Sequence of chain 1.A:
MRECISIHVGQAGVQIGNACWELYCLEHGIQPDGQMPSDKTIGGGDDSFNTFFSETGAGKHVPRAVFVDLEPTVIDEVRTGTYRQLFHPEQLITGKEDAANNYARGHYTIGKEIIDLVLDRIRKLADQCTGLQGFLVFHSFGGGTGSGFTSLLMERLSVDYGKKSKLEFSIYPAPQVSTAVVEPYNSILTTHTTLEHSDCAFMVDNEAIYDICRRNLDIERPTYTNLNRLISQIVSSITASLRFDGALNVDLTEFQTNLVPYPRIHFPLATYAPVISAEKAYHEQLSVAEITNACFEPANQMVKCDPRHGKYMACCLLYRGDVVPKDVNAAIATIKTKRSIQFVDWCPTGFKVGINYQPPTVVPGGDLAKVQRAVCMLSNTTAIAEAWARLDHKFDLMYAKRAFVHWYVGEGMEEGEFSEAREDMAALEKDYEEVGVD

This small molecule binds to this protein.
Small molecule (SMILES): Nc1cc(C(F)(F)F)c(-c2cc(N3CCOCC3)nc(N3CCCC3)n2)cn1

Sequence of chain 1.B:
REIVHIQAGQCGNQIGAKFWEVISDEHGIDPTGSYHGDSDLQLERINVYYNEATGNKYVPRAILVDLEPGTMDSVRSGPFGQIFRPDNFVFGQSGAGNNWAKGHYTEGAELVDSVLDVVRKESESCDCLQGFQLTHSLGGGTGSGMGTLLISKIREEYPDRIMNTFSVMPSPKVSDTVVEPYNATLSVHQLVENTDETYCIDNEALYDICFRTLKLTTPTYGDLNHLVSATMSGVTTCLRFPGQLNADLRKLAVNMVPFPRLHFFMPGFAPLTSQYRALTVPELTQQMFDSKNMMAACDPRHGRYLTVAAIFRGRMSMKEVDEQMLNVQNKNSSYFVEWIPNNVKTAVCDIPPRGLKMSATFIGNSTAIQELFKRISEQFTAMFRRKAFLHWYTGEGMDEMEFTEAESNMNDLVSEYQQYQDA

Binding-site contacts:
Ligand atom CAW contacts residue ASN256 of chain 1.B at 3.6 Å.
Ligand atom CAU contacts residue ASN256 of chain 1.B at 3.3 Å.
Ligand atom FAZ contacts residue ILE316 of chain 1.B at 3.4 Å.
Ligand atom CAH contacts residue ALA314 of chain 1.B at 3.6 Å (hydrophobic).
Ligand atom NAX contacts residue ILE368 of chain 1.B at 3.2 Å.
Ligand atom CAW contacts residue LYS350 of chain 1.B at 3.6 Å.
Ligand atom CAS contacts residue LEU253 of chain 1.B at 3.7 Å (hydrophobic).
Ligand atom NAX contacts residue TYR200 of chain 1.B at 3.5 Å (h-bond).
Ligand atom NAX contacts residue VAL236 of chain 1.B at 3.2 Å (h-bond).
Ligand atom CAT contacts residue VAL313 of chain 1.B at 3.2 Å (hydrophobic).
Ligand atom NAP contacts residue LEU253 of chain 1.B at 3.7 Å.
Ligand atom CAJ contacts residue LEU246 of chain 1.B at 3.5 Å (hydrophobic).
Ligand atom CAM contacts residue ASN101 of chain 1.A at 3.2 Å.
Ligand atom CAM contacts residue ALA180 of chain 1.A at 3.6 Å (hydrophobic).
Ligand atom FAZ contacts residue ALA352 of chain 1.B at 3.4 Å.
Ligand atom OAL contacts residue LEU246 of chain 1.B at 3.4 Å (h-bond).
Ligand atom CAN contacts residue LYS350 of chain 1.B at 3.6 Å.
Ligand atom N1 contacts residue LYS350 of chain 1.B at 3.7 Å.
Ligand atom CAU contacts residue THR312 of chain 1.B at 3.5 Å.
Ligand atom C5 contacts residue LEU253 of chain 1.B at 3.7 Å (hydrophobic).
Ligand atom CAQ contacts residue ILE368 of chain 1.B at 3.7 Å (hydrophobic).
Ligand atom CAN contacts residue THR179 of chain 1.A at 3.5 Å.
Ligand atom CAU contacts residue VAL313 of chain 1.B at 3.6 Å (hydrophobic).
Ligand atom NAI contacts residue LYS350 of chain 1.B at 3.2 Å.
Ligand atom N1 contacts residue ASN256 of chain 1.B at 3.4 Å.
Ligand atom CAN contacts residue ASN256 of chain 1.B at 3.3 Å.
Ligand atom FBA contacts residue LEU246 of chain 1.B at 3.5 Å.
Ligand atom CAK contacts residue LEU246 of chain 1.B at 3.2 Å (hydrophobic).
Ligand atom NAG contacts residue ASN256 of chain 1.B at 3.6 Å.
Ligand atom C2 contacts residue LYS350 of chain 1.B at 3.4 Å.
Ligand atom CAU contacts residue ASN348 of chain 1.B at 3.5 Å.
Ligand atom CAR contacts residue CYS239 of chain 1.B at 3.5 Å (hydrophobic).
Ligand atom CAH contacts residue LEU253 of chain 1.B at 3.4 Å (hydrophobic).
Ligand atom CAT contacts residue MET257 of chain 1.B at 3.4 Å (hydrophobic).
Ligand atom CAO contacts residue LEU253 of chain 1.B at 3.4 Å (hydrophobic).
Ligand atom CAV contacts residue ASN348 of chain 1.B at 3.7 Å.
Ligand atom N3 contacts residue ALA314 of chain 1.B at 3.7 Å.
Ligand atom C2 contacts residue ASN256 of chain 1.B at 3.5 Å.
Ligand atom FAZ contacts residue CYS239 of chain 1.B at 3.6 Å.
Ligand atom NAI contacts residue ASN256 of chain 1.B at 3.7 Å.